A small-molecule ligand and the protein it binds are described below.
Small molecule (SMILES): N[C@@H]1[C@@H](O)[C@H](O)[C@@H](COP(=O)(O)O)O[C@@H]1O

Sequence of chain 1.A:
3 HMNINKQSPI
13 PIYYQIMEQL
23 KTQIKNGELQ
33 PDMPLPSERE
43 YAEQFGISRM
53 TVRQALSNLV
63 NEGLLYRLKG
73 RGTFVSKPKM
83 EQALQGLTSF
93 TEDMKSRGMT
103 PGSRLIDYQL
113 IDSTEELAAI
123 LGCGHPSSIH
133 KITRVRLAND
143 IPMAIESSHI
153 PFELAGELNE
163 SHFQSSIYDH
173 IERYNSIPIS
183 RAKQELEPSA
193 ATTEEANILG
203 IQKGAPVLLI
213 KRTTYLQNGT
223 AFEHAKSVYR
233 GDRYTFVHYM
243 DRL

Binding-site contacts:
Ligand atom O3 contacts residue ARG214 of chain 1.A at 3.5 Å.
Ligand atom N2 contacts residue ARG214 of chain 1.A at 3.7 Å.
Ligand atom C1 contacts residue GLU148 of chain 1.A at 3.7 Å.
Ligand atom O3P contacts residue SER168 of chain 1.A at 3.5 Å.
Ligand atom O1P contacts residue THR93 of chain 1.A at 2.5 Å (h-bond).
Ligand atom O1 contacts residue PHE92 of chain 1.A at 3.5 Å.
Ligand atom C2 contacts residue ARG214 of chain 1.A at 3.2 Å.
Ligand atom C1 contacts residue EDO1 of chain 1.D at 3.6 Å.
Ligand atom O2P contacts residue TYR170 of chain 1.A at 2.9 Å (h-bond).
Ligand atom P contacts residue ILE169 of chain 1.A at 3.5 Å.
Ligand atom O6 contacts residue SER91 of chain 1.A at 3.6 Å.
Ligand atom P contacts residue ARG138 of chain 1.A at 3.5 Å.
Ligand atom O3P contacts residue ILE169 of chain 1.A at 2.7 Å (h-bond).
Ligand atom C2 contacts residue GLU148 of chain 1.A at 3.4 Å.
Ligand atom O2P contacts residue SER168 of chain 1.A at 2.7 Å (h-bond).
Ligand atom O3P contacts residue SER167 of chain 1.A at 3.7 Å.
Ligand atom C4 contacts residue GLU225 of chain 1.A at 3.5 Å.
Ligand atom C2 contacts residue EDO1 of chain 1.D at 3.6 Å.
Ligand atom O6 contacts residue ARG138 of chain 1.A at 3.2 Å (salt-bridge).
Ligand atom O3 contacts residue GLU225 of chain 1.A at 3.4 Å (salt-bridge).
Ligand atom O1P contacts residue ARG138 of chain 1.A at 2.9 Å (salt-bridge).
Ligand atom O3 contacts residue ALA227 of chain 1.A at 3.6 Å.
Ligand atom O1 contacts residue GLU148 of chain 1.A at 2.9 Å (salt-bridge).
Ligand atom N2 contacts residue GLU148 of chain 1.A at 2.8 Å (salt-bridge).
Ligand atom O4 contacts residue GLU225 of chain 1.A at 2.6 Å (salt-bridge).
Ligand atom O2P contacts residue SER91 of chain 1.A at 3.3 Å.
Ligand atom O3P contacts residue ARG136 of chain 1.A at 2.7 Å (salt-bridge).
Ligand atom O6 contacts residue PHE92 of chain 1.A at 3.4 Å (h-bond).
Ligand atom N2 contacts residue EDO1 of chain 1.D at 2.9 Å (h-bond).
Ligand atom O2P contacts residue ILE169 of chain 1.A at 3.0 Å (h-bond).
Ligand atom N2 contacts residue TYR231 of chain 1.A at 2.9 Å (h-bond).
Ligand atom C4 contacts residue TYR170 of chain 1.A at 3.5 Å (hydrophobic).
Ligand atom O5 contacts residue PHE92 of chain 1.A at 3.1 Å (h-bond).
Ligand atom O1 contacts residue TYR231 of chain 1.A at 3.1 Å (h-bond).
Ligand atom C3 contacts residue GLU148 of chain 1.A at 3.3 Å.
Ligand atom O5 contacts residue SER91 of chain 1.A at 3.5 Å.
Ligand atom C1 contacts residue PHE92 of chain 1.A at 3.6 Å (hydrophobic).
Ligand atom O1 contacts residue EDO1 of chain 1.D at 3.6 Å.
Ligand atom C5 contacts residue GLU148 of chain 1.A at 3.5 Å.
Ligand atom O3P contacts residue ARG138 of chain 1.A at 3.4 Å (salt-bridge).